Binding-site contacts:
Ligand atom C contacts residue GLU44 of chain 2.A at 3.4 Å.
Ligand atom CG contacts residue VAL40 of chain 2.A at 3.8 Å (hydrophobic).
Ligand atom CD2 contacts residue GLU45 of chain 5.A at 3.7 Å.
Ligand atom CA contacts residue VAL205 of chain 5.A at 3.8 Å (hydrophobic).
Ligand atom CA contacts residue GLU44 of chain 2.A at 3.5 Å.
Ligand atom N contacts residue VAL205 of chain 5.A at 2.8 Å (h-bond).
Ligand atom CD1 contacts residue ASN207 of chain 5.A at 3.5 Å.
Ligand atom NE1 contacts residue VAL40 of chain 2.A at 3.9 Å.
Ligand atom CE1 contacts residue ALA206 of chain 5.A at 3.6 Å (hydrophobic).
Ligand atom CD2 contacts residue VAL40 of chain 2.A at 3.7 Å (hydrophobic).
Ligand atom NE1 contacts residue ASN74 of chain 2.A at 2.9 Å (h-bond).
Ligand atom N contacts residue GLU44 of chain 2.A at 3.2 Å (salt-bridge).
Ligand atom N contacts residue ASN49 of chain 2.A at 3.6 Å.
Ligand atom CE2 contacts residue ASN207 of chain 5.A at 3.4 Å.
Ligand atom CE2 contacts residue VAL40 of chain 2.A at 3.8 Å (hydrophobic).
Ligand atom O contacts residue LEU203 of chain 5.A at 3.5 Å (h-bond).
Ligand atom CH2 contacts residue ILE37 of chain 2.A at 3.8 Å (hydrophobic).
Ligand atom CE1 contacts residue SER38 of chain 5.A at 3.8 Å.
Ligand atom CH2 contacts residue ARG34 of chain 5.A at 3.4 Å.
Ligand atom CZ2 contacts residue ASN74 of chain 2.A at 3.5 Å.
Ligand atom O contacts residue ALA206 of chain 5.A at 3.2 Å.
Ligand atom NE1 contacts residue ASN207 of chain 5.A at 3.5 Å (h-bond).
Ligand atom CA contacts residue GLU44 of chain 2.A at 3.7 Å.
Ligand atom O contacts residue VAL205 of chain 5.A at 2.9 Å (h-bond).
Ligand atom C contacts residue VAL205 of chain 5.A at 3.5 Å (hydrophobic).
Ligand atom CZ contacts residue ALA42 of chain 5.A at 3.5 Å (hydrophobic).
Ligand atom CZ2 contacts residue ARG34 of chain 5.A at 3.6 Å.
Ligand atom CD1 contacts residue VAL40 of chain 2.A at 3.9 Å (hydrophobic).
Ligand atom O contacts residue ASN207 of chain 5.A at 3.1 Å (h-bond).
Ligand atom CD1 contacts residue ASN74 of chain 2.A at 3.7 Å.
Ligand atom N contacts residue GLU44 of chain 2.A at 2.9 Å (salt-bridge).
Ligand atom CZ contacts residue SER38 of chain 5.A at 3.3 Å.
Ligand atom CB contacts residue GLU44 of chain 2.A at 3.4 Å.
Ligand atom CA contacts residue VAL205 of chain 5.A at 3.3 Å (hydrophobic).
Ligand atom O contacts residue VAL205 of chain 5.A at 3.6 Å.
Ligand atom O contacts residue LYS204 of chain 5.A at 3.7 Å.
Ligand atom CE3 contacts residue LEU41 of chain 2.A at 3.9 Å (hydrophobic).
Ligand atom O contacts residue ASN207 of chain 5.A at 2.7 Å (h-bond).
Ligand atom CZ2 contacts residue ASN207 of chain 5.A at 3.6 Å.
Ligand atom CD2 contacts residue LEU41 of chain 5.A at 3.6 Å (hydrophobic).

The protein below binds the small molecule below.
Small molecule (SMILES): CC(C)C[C@H](NC(=O)[C@H](CC1=CN=C2C=CC=CC12)NC(=O)[C@H](C)NC(=O)[C@H](C)N)C(=O)N[C@@H](Cc1ccccc1)C(=O)N[C@@H](CCC(=O)O)C(=O)N[C@@H](C)C=O

Sequence of chain 2.A:
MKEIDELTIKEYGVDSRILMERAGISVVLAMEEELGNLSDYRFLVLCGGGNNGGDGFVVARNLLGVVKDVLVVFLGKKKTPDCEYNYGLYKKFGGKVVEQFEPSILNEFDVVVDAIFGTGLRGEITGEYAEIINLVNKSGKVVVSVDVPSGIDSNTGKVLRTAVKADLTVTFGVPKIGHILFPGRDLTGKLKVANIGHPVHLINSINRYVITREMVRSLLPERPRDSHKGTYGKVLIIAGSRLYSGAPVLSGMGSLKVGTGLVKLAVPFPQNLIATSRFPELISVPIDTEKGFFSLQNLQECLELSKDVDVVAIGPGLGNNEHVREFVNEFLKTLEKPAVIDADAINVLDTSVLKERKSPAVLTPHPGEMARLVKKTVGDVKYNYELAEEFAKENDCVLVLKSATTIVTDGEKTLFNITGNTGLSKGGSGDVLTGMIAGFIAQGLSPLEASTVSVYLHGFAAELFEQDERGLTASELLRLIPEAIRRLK

Sequence of chain 5.A:
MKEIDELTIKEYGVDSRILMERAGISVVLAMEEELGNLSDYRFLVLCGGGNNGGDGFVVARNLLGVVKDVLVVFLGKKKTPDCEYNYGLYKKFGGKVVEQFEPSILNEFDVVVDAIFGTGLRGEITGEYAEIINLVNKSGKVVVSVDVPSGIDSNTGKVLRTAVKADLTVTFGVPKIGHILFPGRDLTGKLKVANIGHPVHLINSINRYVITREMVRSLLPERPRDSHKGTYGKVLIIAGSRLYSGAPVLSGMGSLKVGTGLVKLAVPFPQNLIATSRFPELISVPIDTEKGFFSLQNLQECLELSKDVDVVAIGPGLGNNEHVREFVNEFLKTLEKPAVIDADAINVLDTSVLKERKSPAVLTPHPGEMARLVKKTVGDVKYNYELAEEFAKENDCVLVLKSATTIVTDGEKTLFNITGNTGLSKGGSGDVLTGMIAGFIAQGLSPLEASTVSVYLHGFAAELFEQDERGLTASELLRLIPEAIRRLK